The small molecule below binds the protein below.
Small molecule (SMILES): CC(=O)N[C@H]1[C@H](O[C@H]2[C@H](O)[C@@H](NC(C)=O)CO[C@@H]2CO)O[C@H](CO)[C@@H](O)[C@@H]1O

Sequence of chain 3.B:
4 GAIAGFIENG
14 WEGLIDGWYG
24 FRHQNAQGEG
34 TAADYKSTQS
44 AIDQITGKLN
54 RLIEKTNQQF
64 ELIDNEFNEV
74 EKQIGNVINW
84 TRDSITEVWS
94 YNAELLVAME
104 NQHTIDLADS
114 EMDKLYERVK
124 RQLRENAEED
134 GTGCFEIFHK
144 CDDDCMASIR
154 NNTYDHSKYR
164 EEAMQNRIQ

Binding-site contacts:
Ligand atom C7 contacts residue ASN28 of chain 3.A at 3.3 Å.
Ligand atom O3 contacts residue ASN28 of chain 3.A at 4.4 Å.
Ligand atom C2 contacts residue ASN28 of chain 3.A at 2.0 Å.
Ligand atom C5 contacts residue THR309 of chain 3.A at 4.4 Å.
Ligand atom O7 contacts residue ASN28 of chain 3.A at 3.6 Å.
Ligand atom C1 contacts residue ALA29 of chain 3.A at 4.5 Å (hydrophobic).
Ligand atom C4 contacts residue ASN28 of chain 3.A at 4.0 Å.
Ligand atom O6 contacts residue THR309 of chain 3.A at 4.0 Å.
Ligand atom C8 contacts residue THR30 of chain 3.A at 3.6 Å.
Ligand atom C5 contacts residue ASN28 of chain 3.A at 3.6 Å.
Ligand atom O5 contacts residue ALA29 of chain 3.A at 4.2 Å.
Ligand atom O5 contacts residue ASN28 of chain 3.A at 2.4 Å (h-bond).
Ligand atom C8 contacts residue ASN28 of chain 3.A at 4.3 Å.
Ligand atom C6 contacts residue THR30 of chain 3.A at 3.8 Å.
Ligand atom C1 contacts residue THR309 of chain 3.A at 3.7 Å.
Ligand atom O5 contacts residue THR309 of chain 3.A at 3.1 Å (h-bond).
Ligand atom C3 contacts residue ASN28 of chain 3.A at 3.5 Å.
Ligand atom C1 contacts residue ASN28 of chain 3.A at 1.4 Å.
Ligand atom O6 contacts residue LEU52 of chain 3.B at 3.5 Å.
Ligand atom N2 contacts residue ASN28 of chain 3.A at 2.5 Å (h-bond).
Ligand atom C6 contacts residue THR309 of chain 3.A at 4.4 Å.

Sequence of chain 3.A:
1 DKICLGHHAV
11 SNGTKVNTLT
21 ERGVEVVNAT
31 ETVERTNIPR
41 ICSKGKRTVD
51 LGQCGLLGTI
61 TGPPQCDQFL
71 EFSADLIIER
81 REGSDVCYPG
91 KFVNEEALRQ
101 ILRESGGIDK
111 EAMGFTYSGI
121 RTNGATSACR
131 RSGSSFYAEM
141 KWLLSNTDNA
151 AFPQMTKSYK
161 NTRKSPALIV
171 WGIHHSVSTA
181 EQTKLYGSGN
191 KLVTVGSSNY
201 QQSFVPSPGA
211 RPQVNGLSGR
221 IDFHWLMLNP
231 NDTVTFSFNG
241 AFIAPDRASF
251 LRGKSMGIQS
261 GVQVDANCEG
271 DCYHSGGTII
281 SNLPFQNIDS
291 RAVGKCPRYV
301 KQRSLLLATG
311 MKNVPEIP